Sequence of chain 3.C:
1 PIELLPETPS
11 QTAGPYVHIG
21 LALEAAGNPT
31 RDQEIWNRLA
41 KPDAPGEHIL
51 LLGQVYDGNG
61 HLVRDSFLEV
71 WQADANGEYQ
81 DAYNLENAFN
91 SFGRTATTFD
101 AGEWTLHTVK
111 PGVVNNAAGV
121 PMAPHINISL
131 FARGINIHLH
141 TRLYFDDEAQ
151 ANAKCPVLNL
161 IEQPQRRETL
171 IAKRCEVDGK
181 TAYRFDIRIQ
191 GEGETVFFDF

Binding-site contacts:
Ligand atom O7 contacts residue FE1 of chain 3.I at 2.1 Å.
Ligand atom F9 contacts residue TYR147 of chain 3.B at 3.7 Å.
Ligand atom C3 contacts residue PRO15 of chain 3.C at 3.3 Å (hydrophobic).
Ligand atom O7 contacts residue HIS162 of chain 3.B at 3.7 Å.
Ligand atom C3 contacts residue TYR16 of chain 3.C at 3.2 Å (hydrophobic).
Ligand atom O7 contacts residue HIS160 of chain 3.B at 3.0 Å (h-bond).
Ligand atom O8 contacts residue TYR108 of chain 3.B at 3.1 Å (h-bond).
Ligand atom O8 contacts residue HIS162 of chain 3.B at 3.2 Å (h-bond).
Ligand atom C2 contacts residue HIS162 of chain 3.B at 4.3 Å.
Ligand atom F9 contacts residue PRO15 of chain 3.C at 3.0 Å.
Ligand atom C3 contacts residue TYR108 of chain 3.B at 4.4 Å (hydrophobic).
Ligand atom C6 contacts residue ARG157 of chain 3.B at 3.6 Å.
Ligand atom O8 contacts residue HIS160 of chain 3.B at 4.2 Å.
Ligand atom C6 contacts residue FE1 of chain 3.I at 4.2 Å.
Ligand atom O8 contacts residue FE1 of chain 3.I at 2.1 Å.
Ligand atom C2 contacts residue PRO15 of chain 3.C at 3.9 Å (hydrophobic).
Ligand atom C1 contacts residue HIS160 of chain 3.B at 4.2 Å.
Ligand atom C6 contacts residue TRP149 of chain 3.B at 4.4 Å (hydrophobic).
Ligand atom C4 contacts residue TYR147 of chain 3.B at 3.5 Å (hydrophobic).
Ligand atom O7 contacts residue ARG157 of chain 3.B at 2.8 Å (salt-bridge).
Ligand atom O8 contacts residue TYR16 of chain 3.C at 3.8 Å.
Ligand atom C2 contacts residue TYR108 of chain 3.B at 3.9 Å (hydrophobic).
Ligand atom O7 contacts residue TYR108 of chain 3.B at 3.8 Å.
Ligand atom C1 contacts residue TYR108 of chain 3.B at 4.2 Å (hydrophobic).
Ligand atom C4 contacts residue PRO15 of chain 3.C at 3.4 Å (hydrophobic).
Ligand atom C6 contacts residue TYR147 of chain 3.B at 3.8 Å (hydrophobic).
Ligand atom O8 contacts residue PRO15 of chain 3.C at 4.4 Å.
Ligand atom C5 contacts residue PRO15 of chain 3.C at 4.4 Å (hydrophobic).
Ligand atom C1 contacts residue HIS162 of chain 3.B at 4.5 Å.
Ligand atom C3 contacts residue FE1 of chain 3.I at 4.1 Å.
Ligand atom C5 contacts residue TYR147 of chain 3.B at 3.5 Å (hydrophobic).
Ligand atom C1 contacts residue ARG157 of chain 3.B at 3.9 Å.
Ligand atom C1 contacts residue FE1 of chain 3.I at 2.8 Å.
Ligand atom C4 contacts residue TYR16 of chain 3.C at 3.8 Å (hydrophobic).
Ligand atom C1 contacts residue TYR147 of chain 3.B at 4.2 Å (hydrophobic).
Ligand atom C3 contacts residue TYR147 of chain 3.B at 4.0 Å (hydrophobic).
Ligand atom F9 contacts residue TYR16 of chain 3.C at 3.5 Å.
Ligand atom C2 contacts residue TYR16 of chain 3.C at 4.0 Å (hydrophobic).
Ligand atom C2 contacts residue FE1 of chain 3.I at 2.8 Å.
Ligand atom C5 contacts residue TRP149 of chain 3.B at 3.9 Å (hydrophobic).

The small molecule below binds the protein below.
Small molecule (SMILES): Oc1ccc(F)cc1O

Sequence of chain 3.B:
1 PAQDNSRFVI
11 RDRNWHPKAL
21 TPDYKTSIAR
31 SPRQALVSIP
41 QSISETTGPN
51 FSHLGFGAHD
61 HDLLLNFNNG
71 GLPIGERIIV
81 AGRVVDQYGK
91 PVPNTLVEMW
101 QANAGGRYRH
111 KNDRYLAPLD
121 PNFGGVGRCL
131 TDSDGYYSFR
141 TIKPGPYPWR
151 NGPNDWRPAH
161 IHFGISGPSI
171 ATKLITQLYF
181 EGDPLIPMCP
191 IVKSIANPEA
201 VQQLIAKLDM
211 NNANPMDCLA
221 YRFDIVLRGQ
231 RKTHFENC